Binding-site contacts:
Ligand atom C1 contacts residue GLN416 of chain 1.A at 3.7 Å.
Ligand atom C5 contacts residue ASN316 of chain 1.A at 3.7 Å.
Ligand atom O7 contacts residue ASN316 of chain 1.A at 3.1 Å (h-bond).
Ligand atom C7 contacts residue NAG1 of chain 1.CB at 4.2 Å.
Ligand atom C3 contacts residue ASN316 of chain 1.A at 3.8 Å.
Ligand atom O6 contacts residue ARG314 of chain 1.A at 3.4 Å (salt-bridge).
Ligand atom C2 contacts residue ASN316 of chain 1.A at 2.4 Å.
Ligand atom C2 contacts residue GLN416 of chain 1.A at 3.9 Å.
Ligand atom N2 contacts residue ASN316 of chain 1.A at 2.9 Å (h-bond).
Ligand atom C7 contacts residue ASN316 of chain 1.A at 3.2 Å.
Ligand atom C4 contacts residue ASN316 of chain 1.A at 4.2 Å.
Ligand atom C8 contacts residue ASN316 of chain 1.A at 4.5 Å.
Ligand atom C3 contacts residue GLN416 of chain 1.A at 3.9 Å.
Ligand atom C8 contacts residue NAG1 of chain 1.CB at 3.3 Å.
Ligand atom N2 contacts residue NAG1 of chain 1.CB at 4.3 Å.
Ligand atom C1 contacts residue ASN316 of chain 1.A at 1.4 Å.
Ligand atom O5 contacts residue ASN316 of chain 1.A at 2.3 Å (h-bond).
Ligand atom N2 contacts residue GLN416 of chain 1.A at 3.7 Å.

Sequence of chain 1.A:
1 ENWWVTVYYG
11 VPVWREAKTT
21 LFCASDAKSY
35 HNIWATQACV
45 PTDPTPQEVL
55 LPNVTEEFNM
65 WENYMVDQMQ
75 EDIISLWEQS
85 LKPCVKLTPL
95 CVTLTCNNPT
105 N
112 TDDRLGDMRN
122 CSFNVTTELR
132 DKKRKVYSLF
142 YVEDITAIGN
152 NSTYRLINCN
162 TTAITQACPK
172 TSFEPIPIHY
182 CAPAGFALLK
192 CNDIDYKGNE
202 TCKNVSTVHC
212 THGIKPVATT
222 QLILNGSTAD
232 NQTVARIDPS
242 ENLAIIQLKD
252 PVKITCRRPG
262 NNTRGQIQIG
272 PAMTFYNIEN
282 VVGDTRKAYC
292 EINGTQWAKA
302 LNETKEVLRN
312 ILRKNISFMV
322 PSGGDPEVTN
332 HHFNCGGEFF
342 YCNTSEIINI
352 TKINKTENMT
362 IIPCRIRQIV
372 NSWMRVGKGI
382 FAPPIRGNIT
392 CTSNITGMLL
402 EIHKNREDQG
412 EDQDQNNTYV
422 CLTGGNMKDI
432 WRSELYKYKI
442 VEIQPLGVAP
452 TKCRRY

The small molecule below binds the protein below.
Small molecule (SMILES): CC(=O)N[C@@H]1[C@@H](O)[C@H](O)[C@@H](CO)O[C@H]1O